This small molecule binds to this protein.
Small molecule (SMILES): COc1ccc(C2=NN(C(C)C)C(=O)[C@@H]3CC=CC[C@H]23)cc1-c1ccc(C(=O)NCC(N)=O)cc1

Binding-site contacts:
Ligand atom C19 contacts residue MET227 of chain 1.A at 3.7 Å (hydrophobic).
Ligand atom O contacts residue VAL282 of chain 1.A at 3.9 Å.
Ligand atom O contacts residue GLN316 of chain 1.A at 3.4 Å (h-bond).
Ligand atom C contacts residue ALA279 of chain 1.A at 3.9 Å (hydrophobic).
Ligand atom O1 contacts residue GLY315 of chain 1.A at 3.4 Å.
Ligand atom C11 contacts residue PHE319 of chain 1.A at 4.0 Å (hydrophobic).
Ligand atom C12 contacts residue GLN316 of chain 1.A at 4.0 Å.
Ligand atom N1 contacts residue GLU311 of chain 1.A at 3.1 Å (salt-bridge).
Ligand atom C8 contacts residue VAL282 of chain 1.A at 3.7 Å (hydrophobic).
Ligand atom C15 contacts residue TYR287 of chain 1.A at 3.4 Å (hydrophobic).
Ligand atom C24 contacts residue MET227 of chain 1.A at 3.5 Å (hydrophobic).
Ligand atom C15 contacts residue ASN309 of chain 1.A at 3.8 Å.
Ligand atom C25 contacts residue ILE265 of chain 1.A at 3.8 Å (hydrophobic).
Ligand atom C24 contacts residue ASP264 of chain 1.A at 3.4 Å.
Ligand atom C12 contacts residue PHE319 of chain 1.A at 3.7 Å (hydrophobic).
Ligand atom O2 contacts residue TYR287 of chain 1.A at 2.2 Å (h-bond).
Ligand atom O2 contacts residue ASN309 of chain 1.A at 3.5 Å.
Ligand atom C25 contacts residue MET227 of chain 1.A at 3.8 Å (hydrophobic).
Ligand atom N1 contacts residue LEU312 of chain 1.A at 3.8 Å.
Ligand atom C23 contacts residue MET227 of chain 1.A at 3.8 Å (hydrophobic).
Ligand atom C14 contacts residue MET303 of chain 1.A at 4.0 Å (hydrophobic).
Ligand atom N1 contacts residue ASN309 of chain 1.A at 3.7 Å.
Ligand atom O3 contacts residue MET227 of chain 1.A at 3.1 Å.
Ligand atom C contacts residue ASN267 of chain 1.A at 3.8 Å.
Ligand atom C contacts residue GLN316 of chain 1.A at 3.8 Å.
Ligand atom C20 contacts residue MET227 of chain 1.A at 3.7 Å (hydrophobic).
Ligand atom C3 contacts residue PHE319 of chain 1.A at 4.0 Å (hydrophobic).
Ligand atom C22 contacts residue HIS111 of chain 1.A at 4.1 Å.
Ligand atom C11 contacts residue GLY315 of chain 1.A at 3.9 Å.
Ligand atom N3 contacts residue MET227 of chain 1.A at 4.0 Å.
Ligand atom C9 contacts residue PHE286 of chain 1.A at 4.1 Å (hydrophobic).
Ligand atom C23 contacts residue THR225 of chain 1.A at 4.1 Å.
Ligand atom C5 contacts residue PHE286 of chain 1.A at 4.1 Å (hydrophobic).
Ligand atom O1 contacts residue MET303 of chain 1.A at 4.0 Å.
Ligand atom C23 contacts residue ASP264 of chain 1.A at 3.6 Å.
Ligand atom C2 contacts residue PHE319 of chain 1.A at 4.0 Å (hydrophobic).
Ligand atom C8 contacts residue PHE286 of chain 1.A at 3.8 Å (hydrophobic).
Ligand atom C contacts residue VAL282 of chain 1.A at 4.0 Å (hydrophobic).
Ligand atom O2 contacts residue THR283 of chain 1.A at 3.8 Å.
Ligand atom C13 contacts residue GLY315 of chain 1.A at 3.9 Å.

Sequence of chain 1.A:
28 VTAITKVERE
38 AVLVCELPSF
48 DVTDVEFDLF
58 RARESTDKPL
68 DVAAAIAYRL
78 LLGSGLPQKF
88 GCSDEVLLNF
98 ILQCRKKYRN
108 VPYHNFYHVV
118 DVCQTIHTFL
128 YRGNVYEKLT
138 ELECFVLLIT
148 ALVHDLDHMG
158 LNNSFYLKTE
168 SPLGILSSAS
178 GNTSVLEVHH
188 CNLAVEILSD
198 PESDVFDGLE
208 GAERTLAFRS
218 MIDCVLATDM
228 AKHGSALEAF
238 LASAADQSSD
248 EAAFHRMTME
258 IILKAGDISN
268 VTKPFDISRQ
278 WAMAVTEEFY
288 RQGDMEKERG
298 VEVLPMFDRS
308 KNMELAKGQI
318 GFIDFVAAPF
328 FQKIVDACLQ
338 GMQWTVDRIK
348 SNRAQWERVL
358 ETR